This protein binds this small molecule.
Small molecule (SMILES): CC(=O)N[C@@H]1[C@@H](O)[C@H](O)[C@@H](CO)O[C@H]1O

Sequence of chain 1.B:
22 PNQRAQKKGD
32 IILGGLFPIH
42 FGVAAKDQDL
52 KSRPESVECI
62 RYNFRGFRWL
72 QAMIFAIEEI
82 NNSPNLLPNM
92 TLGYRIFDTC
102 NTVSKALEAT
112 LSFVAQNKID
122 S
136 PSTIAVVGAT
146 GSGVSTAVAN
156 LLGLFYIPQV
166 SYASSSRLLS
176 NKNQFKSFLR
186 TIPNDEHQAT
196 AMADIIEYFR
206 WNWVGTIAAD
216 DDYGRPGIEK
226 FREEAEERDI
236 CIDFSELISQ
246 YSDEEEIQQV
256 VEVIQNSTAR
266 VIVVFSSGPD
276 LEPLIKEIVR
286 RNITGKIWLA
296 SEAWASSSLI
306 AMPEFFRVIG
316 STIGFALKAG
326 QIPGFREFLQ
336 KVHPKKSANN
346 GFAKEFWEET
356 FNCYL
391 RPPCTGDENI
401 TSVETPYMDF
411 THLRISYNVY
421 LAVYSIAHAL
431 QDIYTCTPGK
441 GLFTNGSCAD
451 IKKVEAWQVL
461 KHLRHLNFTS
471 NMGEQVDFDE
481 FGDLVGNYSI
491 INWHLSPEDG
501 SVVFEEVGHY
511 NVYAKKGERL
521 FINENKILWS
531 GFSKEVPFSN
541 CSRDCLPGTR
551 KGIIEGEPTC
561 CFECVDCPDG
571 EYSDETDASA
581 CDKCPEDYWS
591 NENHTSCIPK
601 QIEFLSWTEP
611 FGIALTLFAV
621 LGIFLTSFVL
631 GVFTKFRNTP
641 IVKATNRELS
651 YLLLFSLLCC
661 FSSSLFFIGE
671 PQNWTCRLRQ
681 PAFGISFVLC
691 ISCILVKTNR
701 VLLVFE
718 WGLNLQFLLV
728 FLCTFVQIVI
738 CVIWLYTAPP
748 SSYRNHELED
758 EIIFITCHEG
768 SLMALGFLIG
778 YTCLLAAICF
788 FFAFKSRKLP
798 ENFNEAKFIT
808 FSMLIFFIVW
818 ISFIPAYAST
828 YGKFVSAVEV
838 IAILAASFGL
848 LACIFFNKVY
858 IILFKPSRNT

Binding-site contacts:
Ligand atom O7 contacts residue ASN287 of chain 1.B at 3.4 Å (h-bond).
Ligand atom C3 contacts residue ASN287 of chain 1.B at 3.7 Å.
Ligand atom C7 contacts residue ASN287 of chain 1.B at 3.3 Å.
Ligand atom C1 contacts residue ASN287 of chain 1.B at 1.4 Å.
Ligand atom N2 contacts residue ASN287 of chain 1.B at 2.8 Å (h-bond).
Ligand atom C1 contacts residue THR289 of chain 1.B at 4.3 Å.
Ligand atom C5 contacts residue THR289 of chain 1.B at 4.5 Å.
Ligand atom O5 contacts residue THR289 of chain 1.B at 3.7 Å.
Ligand atom C8 contacts residue ASN287 of chain 1.B at 4.4 Å.
Ligand atom C2 contacts residue ASN287 of chain 1.B at 2.4 Å.
Ligand atom O5 contacts residue ASN287 of chain 1.B at 2.4 Å (h-bond).
Ligand atom C4 contacts residue ASN287 of chain 1.B at 4.2 Å.
Ligand atom C5 contacts residue ASN287 of chain 1.B at 3.7 Å.